Sequence of chain 1.KE:
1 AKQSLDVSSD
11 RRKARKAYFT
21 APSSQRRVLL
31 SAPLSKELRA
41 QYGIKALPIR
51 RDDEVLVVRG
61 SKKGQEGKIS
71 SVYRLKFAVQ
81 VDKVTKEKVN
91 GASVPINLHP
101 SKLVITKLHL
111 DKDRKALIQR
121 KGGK

A protein and the small-molecule ligand that binds it are described below.
Small molecule (SMILES): CN[C@@H]1[C@@H](O)[C@@H](O[C@@H]2[C@@H](O)[C@H](O[C@H]3O[C@H]([C@@H](C)O)[C@@H](O)[C@H](O)[C@H]3N)[C@@H](N)C[C@H]2N)OC[C@]1(C)O

Binding-site contacts:
Ligand atom C31 contacts residue VAL7 of chain 1.KE at 3.9 Å (hydrophobic).
Ligand atom C41 contacts residue VAL7 of chain 1.KE at 4.0 Å (hydrophobic).
Ligand atom C51 contacts residue VAL7 of chain 1.KE at 4.2 Å (hydrophobic).
Ligand atom C12 contacts residue ASP6 of chain 1.KE at 4.5 Å.
Ligand atom C41 contacts residue SER8 of chain 1.KE at 3.9 Å.
Ligand atom O41 contacts residue VAL7 of chain 1.KE at 3.2 Å.
Ligand atom O11 contacts residue ASP6 of chain 1.KE at 3.0 Å (salt-bridge).
Ligand atom O61 contacts residue VAL7 of chain 1.KE at 3.8 Å.
Ligand atom C41 contacts residue ASP6 of chain 1.KE at 4.2 Å.
Ligand atom C21 contacts residue ASP6 of chain 1.KE at 4.0 Å.
Ligand atom C61 contacts residue VAL7 of chain 1.KE at 4.4 Å (hydrophobic).
Ligand atom C51 contacts residue ASP6 of chain 1.KE at 4.1 Å.
Ligand atom C22 contacts residue ASP6 of chain 1.KE at 4.2 Å.
Ligand atom N32 contacts residue ASP6 of chain 1.KE at 3.5 Å (salt-bridge).
Ligand atom C11 contacts residue ASP6 of chain 1.KE at 3.9 Å.
Ligand atom C31 contacts residue ASP6 of chain 1.KE at 3.4 Å.
Ligand atom O31 contacts residue SER8 of chain 1.KE at 3.0 Å (h-bond).
Ligand atom O31 contacts residue VAL7 of chain 1.KE at 4.1 Å.
Ligand atom O41 contacts residue SER8 of chain 1.KE at 3.1 Å (h-bond).
Ligand atom C42 contacts residue ASP6 of chain 1.KE at 3.9 Å.
Ligand atom C32 contacts residue ASP6 of chain 1.KE at 3.5 Å.
Ligand atom C31 contacts residue SER8 of chain 1.KE at 3.4 Å.
Ligand atom N32 contacts residue VAL7 of chain 1.KE at 3.8 Å.
Ligand atom O31 contacts residue ASP6 of chain 1.KE at 4.3 Å.
Ligand atom N21 contacts residue ASP6 of chain 1.KE at 4.1 Å.
Ligand atom O41 contacts residue ASP6 of chain 1.KE at 4.3 Å.